Sequence of chain 48.A:
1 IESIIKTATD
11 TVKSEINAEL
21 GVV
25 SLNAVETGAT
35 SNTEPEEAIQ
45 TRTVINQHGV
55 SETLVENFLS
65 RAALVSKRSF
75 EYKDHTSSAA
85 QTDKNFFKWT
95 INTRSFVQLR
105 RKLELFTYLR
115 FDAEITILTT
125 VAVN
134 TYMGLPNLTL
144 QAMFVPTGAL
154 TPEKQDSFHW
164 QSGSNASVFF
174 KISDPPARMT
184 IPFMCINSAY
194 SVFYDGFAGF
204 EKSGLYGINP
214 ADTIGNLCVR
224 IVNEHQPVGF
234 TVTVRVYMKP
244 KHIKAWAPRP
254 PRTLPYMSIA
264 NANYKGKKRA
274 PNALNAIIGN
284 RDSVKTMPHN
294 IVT

This protein binds this small molecule.
Small molecule (SMILES): CC(=O)N[C@@H]1[C@@H](O)[C@H](O[C@@H]2O[C@H](CO[C@]3(C(=O)O)C[C@H](O)[C@@H](NC(C)=O)[C@H]([C@H](O)[C@H](O)CO)O3)[C@H](O)[C@H](O)[C@H]2O)[C@@H](CO)O[C@H]1O

Sequence of chain 48.B:
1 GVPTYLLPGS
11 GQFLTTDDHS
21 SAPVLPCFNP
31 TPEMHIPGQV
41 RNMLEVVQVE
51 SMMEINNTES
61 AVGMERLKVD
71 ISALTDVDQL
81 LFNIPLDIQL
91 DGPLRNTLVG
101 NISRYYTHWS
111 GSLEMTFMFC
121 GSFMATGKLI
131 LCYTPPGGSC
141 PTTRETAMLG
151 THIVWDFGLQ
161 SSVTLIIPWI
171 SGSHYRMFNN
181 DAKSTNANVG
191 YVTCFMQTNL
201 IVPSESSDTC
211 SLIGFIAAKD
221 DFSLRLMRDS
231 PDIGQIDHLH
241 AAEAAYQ

Binding-site contacts:
Ligand atom O7 contacts residue PRO274 of chain 48.A at 3.5 Å.
Ligand atom C3 contacts residue ARG104 of chain 48.B at 3.8 Å.
Ligand atom C4 contacts residue PRO274 of chain 48.A at 3.8 Å (hydrophobic).
Ligand atom C7 contacts residue ASN180 of chain 48.B at 3.5 Å.
Ligand atom C3 contacts residue ARG95 of chain 48.B at 3.8 Å.
Ligand atom O4 contacts residue PRO231 of chain 48.B at 3.8 Å.
Ligand atom N5 contacts residue ASN275 of chain 48.A at 3.5 Å (h-bond).
Ligand atom C11 contacts residue ILE233 of chain 48.B at 3.5 Å (hydrophobic).
Ligand atom C3 contacts residue PRO274 of chain 48.A at 3.7 Å (hydrophobic).
Ligand atom O10 contacts residue ASN275 of chain 48.A at 2.7 Å (h-bond).
Ligand atom N5 contacts residue PRO231 of chain 48.B at 2.6 Å (h-bond).
Ligand atom O1B contacts residue ASP91 of chain 48.B at 3.8 Å.
Ligand atom O6 contacts residue PRO274 of chain 48.A at 3.8 Å.
Ligand atom O4 contacts residue ASN275 of chain 48.A at 2.8 Å (h-bond).
Ligand atom C10 contacts residue ASN275 of chain 48.A at 3.2 Å.
Ligand atom C4 contacts residue ARG104 of chain 48.B at 3.7 Å.
Ligand atom C1 contacts residue ARG104 of chain 48.B at 3.4 Å.
Ligand atom O7 contacts residue ASN180 of chain 48.B at 3.2 Å (h-bond).
Ligand atom O4 contacts residue ASP232 of chain 48.B at 2.9 Å (salt-bridge).
Ligand atom C11 contacts residue PRO231 of chain 48.B at 3.5 Å (hydrophobic).
Ligand atom C8 contacts residue ASN180 of chain 48.B at 3.0 Å.
Ligand atom O10 contacts residue LYS270 of chain 48.A at 3.0 Å (salt-bridge).
Ligand atom C4 contacts residue ASP232 of chain 48.B at 3.5 Å.
Ligand atom O4 contacts residue ARG95 of chain 48.B at 3.3 Å (salt-bridge).
Ligand atom C5 contacts residue ASN275 of chain 48.A at 3.5 Å.
Ligand atom C4 contacts residue PRO231 of chain 48.B at 3.4 Å (hydrophobic).
Ligand atom O4 contacts residue ASP91 of chain 48.B at 2.4 Å (salt-bridge).
Ligand atom O3 contacts residue PRO274 of chain 48.A at 3.6 Å.
Ligand atom O7 contacts residue LYS270 of chain 48.A at 3.4 Å (salt-bridge).
Ligand atom C10 contacts residue PRO231 of chain 48.B at 3.5 Å (hydrophobic).
Ligand atom C10 contacts residue ASP232 of chain 48.B at 3.6 Å.
Ligand atom O6 contacts residue ASP91 of chain 48.B at 3.2 Å.
Ligand atom C10 contacts residue LYS270 of chain 48.A at 3.6 Å.
Ligand atom C4 contacts residue ASN275 of chain 48.A at 3.7 Å.
Ligand atom C11 contacts residue ASP232 of chain 48.B at 3.4 Å.
Ligand atom O3 contacts residue GLY282 of chain 48.A at 3.3 Å.
Ligand atom C5 contacts residue PRO231 of chain 48.B at 3.4 Å (hydrophobic).
Ligand atom C11 contacts residue GLY234 of chain 48.B at 3.7 Å.
Ligand atom O1B contacts residue ARG104 of chain 48.B at 2.4 Å (salt-bridge).
Ligand atom C4 contacts residue ASP91 of chain 48.B at 3.4 Å.